A protein and the small-molecule ligand that binds it are described below.
Small molecule (SMILES): CC(=O)N[C@@H]1[C@@H](O)[C@H](O)[C@@H](CO)O[C@H]1O

Binding-site contacts:
Ligand atom C2 contacts residue ASN84 of chain 1.A at 2.2 Å.
Ligand atom O5 contacts residue NAG1 of chain 1.H at 4.4 Å.
Ligand atom C6 contacts residue PHE87 of chain 1.A at 3.8 Å (hydrophobic).
Ligand atom O5 contacts residue THR86 of chain 1.A at 3.8 Å.
Ligand atom O7 contacts residue THR94 of chain 1.A at 3.8 Å.
Ligand atom C6 contacts residue THR86 of chain 1.A at 3.3 Å.
Ligand atom C5 contacts residue ASN84 of chain 1.A at 3.6 Å.
Ligand atom C4 contacts residue ASN84 of chain 1.A at 4.1 Å.
Ligand atom O6 contacts residue PHE87 of chain 1.A at 3.6 Å.
Ligand atom C3 contacts residue ASN84 of chain 1.A at 3.7 Å.
Ligand atom C1 contacts residue THR86 of chain 1.A at 4.3 Å.
Ligand atom O5 contacts residue ASN88 of chain 1.A at 4.5 Å.
Ligand atom C6 contacts residue ASN88 of chain 1.A at 3.4 Å.
Ligand atom O6 contacts residue THR86 of chain 1.A at 4.2 Å.
Ligand atom C1 contacts residue PHE87 of chain 1.A at 4.1 Å (hydrophobic).
Ligand atom N2 contacts residue ASN84 of chain 1.A at 2.8 Å (h-bond).
Ligand atom C6 contacts residue NAG1 of chain 1.H at 3.7 Å.
Ligand atom O6 contacts residue ASN88 of chain 1.A at 3.0 Å (h-bond).
Ligand atom O5 contacts residue PHE87 of chain 1.A at 3.4 Å.
Ligand atom O5 contacts residue ASN84 of chain 1.A at 2.4 Å (h-bond).
Ligand atom C1 contacts residue ASN84 of chain 1.A at 1.4 Å.
Ligand atom C5 contacts residue THR86 of chain 1.A at 3.7 Å.
Ligand atom C8 contacts residue ASN84 of chain 1.A at 4.4 Å.
Ligand atom O6 contacts residue NAG1 of chain 1.H at 2.7 Å (h-bond).
Ligand atom O4 contacts residue NAG1 of chain 1.H at 4.3 Å.
Ligand atom C7 contacts residue THR94 of chain 1.A at 4.4 Å.
Ligand atom C7 contacts residue ASN84 of chain 1.A at 3.5 Å.
Ligand atom C4 contacts residue NAG1 of chain 1.H at 4.0 Å.
Ligand atom O7 contacts residue ASN84 of chain 1.A at 3.9 Å.
Ligand atom C5 contacts residue PHE87 of chain 1.A at 4.1 Å (hydrophobic).

Sequence of chain 1.A:
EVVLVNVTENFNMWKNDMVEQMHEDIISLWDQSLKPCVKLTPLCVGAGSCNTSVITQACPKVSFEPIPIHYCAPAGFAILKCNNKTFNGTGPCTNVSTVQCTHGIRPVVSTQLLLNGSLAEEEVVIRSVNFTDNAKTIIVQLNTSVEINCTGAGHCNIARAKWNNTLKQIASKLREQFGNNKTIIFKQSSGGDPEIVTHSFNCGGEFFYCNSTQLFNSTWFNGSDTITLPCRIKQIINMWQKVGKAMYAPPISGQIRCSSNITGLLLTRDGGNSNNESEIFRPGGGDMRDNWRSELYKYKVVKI